Sequence of chain 1.D:
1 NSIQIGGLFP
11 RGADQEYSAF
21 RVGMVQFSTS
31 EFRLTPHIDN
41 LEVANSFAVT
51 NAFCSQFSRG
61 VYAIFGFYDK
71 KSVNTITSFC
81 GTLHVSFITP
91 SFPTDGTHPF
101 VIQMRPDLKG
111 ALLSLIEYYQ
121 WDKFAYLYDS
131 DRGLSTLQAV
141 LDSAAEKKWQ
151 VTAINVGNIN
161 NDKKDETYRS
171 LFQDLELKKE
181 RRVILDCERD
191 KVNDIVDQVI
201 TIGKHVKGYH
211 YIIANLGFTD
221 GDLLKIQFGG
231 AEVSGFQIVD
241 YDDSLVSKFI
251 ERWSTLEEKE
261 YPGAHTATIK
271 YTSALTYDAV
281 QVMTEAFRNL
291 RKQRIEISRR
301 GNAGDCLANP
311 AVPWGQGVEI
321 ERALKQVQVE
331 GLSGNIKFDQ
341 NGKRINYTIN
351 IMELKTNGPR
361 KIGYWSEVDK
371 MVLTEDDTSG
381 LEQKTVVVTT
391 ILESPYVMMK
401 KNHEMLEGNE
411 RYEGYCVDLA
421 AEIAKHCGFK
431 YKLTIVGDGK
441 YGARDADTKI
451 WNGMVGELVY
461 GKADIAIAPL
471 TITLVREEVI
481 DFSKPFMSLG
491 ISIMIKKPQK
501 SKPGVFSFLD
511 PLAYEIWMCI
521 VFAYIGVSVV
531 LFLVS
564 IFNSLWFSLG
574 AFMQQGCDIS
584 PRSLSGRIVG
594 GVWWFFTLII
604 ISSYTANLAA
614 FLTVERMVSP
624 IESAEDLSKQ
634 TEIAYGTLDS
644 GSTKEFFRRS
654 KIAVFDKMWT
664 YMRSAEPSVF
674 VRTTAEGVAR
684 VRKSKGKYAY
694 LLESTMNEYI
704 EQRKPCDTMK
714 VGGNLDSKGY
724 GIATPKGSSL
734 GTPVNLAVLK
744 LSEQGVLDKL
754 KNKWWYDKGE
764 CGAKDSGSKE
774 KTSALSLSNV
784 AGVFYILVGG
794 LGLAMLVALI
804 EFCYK

The small molecule below binds the protein below.
Small molecule (SMILES): O=c1[nH]c2cc(C(F)(F)F)c(N3CCOCC3)cc2n(CP(=O)(O)O)c1=O

Binding-site contacts:
Ligand atom NAP contacts residue TYR441 of chain 1.D at 3.8 Å.
Ligand atom OAE contacts residue SER645 of chain 1.D at 2.5 Å (h-bond).
Ligand atom CAW contacts residue TYR441 of chain 1.D at 3.6 Å (hydrophobic).
Ligand atom CAN contacts residue TYR441 of chain 1.D at 3.3 Å (hydrophobic).
Ligand atom CAZ contacts residue TYR441 of chain 1.D at 3.3 Å (hydrophobic).
Ligand atom FAG contacts residue PRO469 of chain 1.D at 3.2 Å.
Ligand atom OAA contacts residue THR471 of chain 1.D at 3.3 Å (h-bond).
Ligand atom CAV contacts residue TYR441 of chain 1.D at 3.8 Å (hydrophobic).
Ligand atom CAR contacts residue GLU696 of chain 1.D at 3.8 Å.
Ligand atom OAD contacts residue GLU696 of chain 1.D at 3.7 Å.
Ligand atom FAH contacts residue TYR441 of chain 1.D at 3.0 Å.
Ligand atom CAL contacts residue GLU393 of chain 1.D at 3.4 Å.
Ligand atom OAA contacts residue ARG476 of chain 1.D at 2.4 Å (salt-bridge).
Ligand atom CAI contacts residue TYR441 of chain 1.D at 3.5 Å (hydrophobic).
Ligand atom CAJ contacts residue TYR723 of chain 1.D at 3.3 Å (hydrophobic).
Ligand atom CAM contacts residue GLU696 of chain 1.D at 3.6 Å.
Ligand atom CAZ contacts residue TYR723 of chain 1.D at 3.7 Å (hydrophobic).
Ligand atom CAW contacts residue GLU696 of chain 1.D at 3.8 Å.
Ligand atom FAF contacts residue TYR723 of chain 1.D at 2.9 Å.
Ligand atom CAT contacts residue ARG476 of chain 1.D at 3.6 Å.
Ligand atom CAI contacts residue GLU696 of chain 1.D at 3.7 Å.
Ligand atom NAX contacts residue TYR441 of chain 1.D at 3.6 Å (h-bond).
Ligand atom OAC contacts residue GLY644 of chain 1.D at 3.3 Å.
Ligand atom CAS contacts residue GLU696 of chain 1.D at 3.8 Å.
Ligand atom PBA contacts residue SER645 of chain 1.D at 3.3 Å.
Ligand atom FAF contacts residue GLU696 of chain 1.D at 3.4 Å.
Ligand atom CAR contacts residue TYR441 of chain 1.D at 3.3 Å (hydrophobic).
Ligand atom FAG contacts residue TYR441 of chain 1.D at 3.2 Å.
Ligand atom CAL contacts residue TYR441 of chain 1.D at 3.9 Å (hydrophobic).
Ligand atom CAS contacts residue TYR441 of chain 1.D at 3.1 Å (hydrophobic).
Ligand atom OAE contacts residue GLY644 of chain 1.D at 3.2 Å.
Ligand atom OAC contacts residue SER645 of chain 1.D at 3.4 Å (h-bond).
Ligand atom CAJ contacts residue TYR441 of chain 1.D at 3.4 Å (hydrophobic).
Ligand atom FAH contacts residue GLU393 of chain 1.D at 3.3 Å.
Ligand atom CAT contacts residue THR471 of chain 1.D at 3.3 Å.
Ligand atom OAD contacts residue SER645 of chain 1.D at 2.4 Å (h-bond).
Ligand atom CAK contacts residue MET699 of chain 1.D at 3.6 Å (hydrophobic).
Ligand atom CAS contacts residue TYR723 of chain 1.D at 3.5 Å (hydrophobic).
Ligand atom NAP contacts residue THR471 of chain 1.D at 3.3 Å (h-bond).
Ligand atom CAJ contacts residue PRO469 of chain 1.D at 3.8 Å (hydrophobic).